Binding-site contacts:
Ligand atom N2 contacts residue ASN125 of chain 2.A at 3.2 Å (h-bond).
Ligand atom C7 contacts residue PLQ1 of chain 2.M at 4.3 Å.
Ligand atom C1 contacts residue ASN125 of chain 2.A at 1.5 Å.
Ligand atom O5 contacts residue ASN125 of chain 2.A at 2.5 Å (h-bond).
Ligand atom C5 contacts residue ASN125 of chain 2.A at 3.7 Å.
Ligand atom C8 contacts residue PLQ1 of chain 2.M at 3.4 Å.
Ligand atom C4 contacts residue ASN125 of chain 2.A at 4.4 Å.
Ligand atom C2 contacts residue ASN125 of chain 2.A at 2.7 Å.
Ligand atom C3 contacts residue ASN125 of chain 2.A at 4.0 Å.
Ligand atom O7 contacts residue PLQ1 of chain 2.M at 3.9 Å.
Ligand atom O7 contacts residue ASN125 of chain 2.A at 4.1 Å.
Ligand atom C7 contacts residue ASN125 of chain 2.A at 3.9 Å.

The small molecule below binds the protein below.
Small molecule (SMILES): CC(=O)N[C@@H]1[C@@H](O)[C@H](O)[C@@H](CO)O[C@H]1O

Sequence of chain 2.A:
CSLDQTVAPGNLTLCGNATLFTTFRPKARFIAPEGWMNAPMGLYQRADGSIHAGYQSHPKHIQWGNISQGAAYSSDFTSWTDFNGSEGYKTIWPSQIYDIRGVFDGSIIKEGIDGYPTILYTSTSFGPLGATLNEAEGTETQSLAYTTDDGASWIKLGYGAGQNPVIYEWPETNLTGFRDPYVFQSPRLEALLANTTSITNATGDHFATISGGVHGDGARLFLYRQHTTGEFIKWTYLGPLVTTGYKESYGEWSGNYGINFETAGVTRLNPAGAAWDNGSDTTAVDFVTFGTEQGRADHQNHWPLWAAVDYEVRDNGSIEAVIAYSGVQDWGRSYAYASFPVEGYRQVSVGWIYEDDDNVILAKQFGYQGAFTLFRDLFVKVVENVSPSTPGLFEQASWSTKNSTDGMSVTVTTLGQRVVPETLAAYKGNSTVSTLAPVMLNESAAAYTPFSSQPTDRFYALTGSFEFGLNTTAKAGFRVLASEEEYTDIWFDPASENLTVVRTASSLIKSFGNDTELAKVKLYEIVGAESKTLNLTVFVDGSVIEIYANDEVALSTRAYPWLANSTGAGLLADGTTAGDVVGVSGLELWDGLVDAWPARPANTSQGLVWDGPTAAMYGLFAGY